Binding-site contacts:
Ligand atom C3 contacts residue ASN78 of chain 6.E at 4.0 Å.
Ligand atom C4 contacts residue ASN78 of chain 6.E at 4.2 Å.
Ligand atom C5 contacts residue VAL68 of chain 6.E at 4.4 Å (hydrophobic).
Ligand atom C1 contacts residue ALA69 of chain 6.E at 4.3 Å (hydrophobic).
Ligand atom C2 contacts residue ASN78 of chain 6.E at 2.7 Å.
Ligand atom C5 contacts residue SER80 of chain 6.E at 4.0 Å.
Ligand atom C1 contacts residue SER80 of chain 6.E at 3.8 Å.
Ligand atom C5 contacts residue ASN78 of chain 6.E at 3.5 Å.
Ligand atom C6 contacts residue ASN78 of chain 6.E at 4.5 Å.
Ligand atom C6 contacts residue VAL68 of chain 6.E at 3.1 Å (hydrophobic).
Ligand atom O7 contacts residue ASN78 of chain 6.E at 4.0 Å.
Ligand atom C6 contacts residue ALA69 of chain 6.E at 4.1 Å (hydrophobic).
Ligand atom C1 contacts residue ASN78 of chain 6.E at 1.4 Å.
Ligand atom C5 contacts residue ALA69 of chain 6.E at 4.4 Å (hydrophobic).
Ligand atom O5 contacts residue ASN78 of chain 6.E at 2.2 Å (h-bond).
Ligand atom N2 contacts residue ASN78 of chain 6.E at 3.2 Å (h-bond).
Ligand atom C8 contacts residue TYR23 of chain 6.E at 3.3 Å (hydrophobic).
Ligand atom O6 contacts residue ALA69 of chain 6.E at 4.0 Å.
Ligand atom O5 contacts residue SER80 of chain 6.E at 4.1 Å.
Ligand atom O7 contacts residue TYR23 of chain 6.E at 4.2 Å.
Ligand atom O5 contacts residue ALA69 of chain 6.E at 3.5 Å.
Ligand atom C7 contacts residue TYR23 of chain 6.E at 4.0 Å (hydrophobic).
Ligand atom O6 contacts residue VAL68 of chain 6.E at 3.8 Å.
Ligand atom C7 contacts residue ASN78 of chain 6.E at 3.9 Å.

Sequence of chain 6.E:
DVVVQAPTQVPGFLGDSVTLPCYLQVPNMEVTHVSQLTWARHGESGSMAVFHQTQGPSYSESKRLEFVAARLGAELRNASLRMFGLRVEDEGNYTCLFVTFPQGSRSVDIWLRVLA

The protein below binds the small molecule below.
Small molecule (SMILES): CC(=O)N[C@H]1[C@H](O[C@H]2[C@H](O)[C@@H](NC(C)=O)CO[C@@H]2CO)O[C@H](CO)[C@@H](O[C@@H]2O[C@H](CO)[C@@H](O)[C@H](O)[C@@H]2O)[C@@H]1O